Sequence of chain 1.A:
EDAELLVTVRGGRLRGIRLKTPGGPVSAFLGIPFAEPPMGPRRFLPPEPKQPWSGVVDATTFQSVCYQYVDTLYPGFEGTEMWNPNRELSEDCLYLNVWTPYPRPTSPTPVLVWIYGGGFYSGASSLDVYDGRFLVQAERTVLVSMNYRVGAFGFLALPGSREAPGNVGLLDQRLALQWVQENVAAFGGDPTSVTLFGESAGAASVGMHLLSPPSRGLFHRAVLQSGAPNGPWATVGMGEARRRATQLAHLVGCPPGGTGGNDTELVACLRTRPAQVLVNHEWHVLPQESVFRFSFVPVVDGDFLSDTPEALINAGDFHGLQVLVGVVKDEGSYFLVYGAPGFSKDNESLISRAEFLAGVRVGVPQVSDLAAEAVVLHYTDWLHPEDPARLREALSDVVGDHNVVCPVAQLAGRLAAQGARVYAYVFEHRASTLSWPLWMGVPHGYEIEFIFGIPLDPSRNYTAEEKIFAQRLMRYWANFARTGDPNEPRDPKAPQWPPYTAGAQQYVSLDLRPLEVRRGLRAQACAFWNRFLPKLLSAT

This small molecule binds to this protein.
Small molecule (SMILES): NC(=O)c1cc[n+](CCCn2ccnc2/C=N/O)cc1

Binding-site contacts:
Ligand atom CAD contacts residue PHE298 of chain 1.A at 4.0 Å (hydrophobic).
Ligand atom CAE contacts residue PHE341 of chain 1.A at 3.7 Å (hydrophobic).
Ligand atom NAT contacts residue TRP289 of chain 1.A at 3.8 Å.
Ligand atom NAA contacts residue TYR75 of chain 1.A at 3.9 Å.
Ligand atom NAO contacts residue PHE300 of chain 1.A at 4.1 Å.
Ligand atom CAH contacts residue TYR127 of chain 1.A at 3.2 Å (hydrophobic).
Ligand atom NAS contacts residue TYR127 of chain 1.A at 3.3 Å (h-bond).
Ligand atom CAP contacts residue TRP289 of chain 1.A at 4.1 Å (hydrophobic).
Ligand atom CAG contacts residue TYR75 of chain 1.A at 3.2 Å (hydrophobic).
Ligand atom CAF contacts residue TRP289 of chain 1.A at 4.2 Å (hydrophobic).
Ligand atom NAO contacts residue PHE341 of chain 1.A at 3.3 Å.
Ligand atom CAQ contacts residue TRP289 of chain 1.A at 3.8 Å (hydrophobic).
Ligand atom CAL contacts residue TYR127 of chain 1.A at 3.5 Å (hydrophobic).
Ligand atom CAK contacts residue TRP289 of chain 1.A at 3.4 Å (hydrophobic).
Ligand atom NAN contacts residue TYR344 of chain 1.A at 4.0 Å.
Ligand atom NAA contacts residue TRP289 of chain 1.A at 4.0 Å.
Ligand atom CAQ contacts residue TYR75 of chain 1.A at 4.2 Å (hydrophobic).
Ligand atom CAD contacts residue PHE300 of chain 1.A at 3.9 Å (hydrophobic).
Ligand atom OAC contacts residue VAL297 of chain 1.A at 3.3 Å.
Ligand atom OAC contacts residue PHE298 of chain 1.A at 3.2 Å (h-bond).
Ligand atom CAJ contacts residue TYR75 of chain 1.A at 3.7 Å (hydrophobic).
Ligand atom NAO contacts residue TYR127 of chain 1.A at 4.3 Å.
Ligand atom NAN contacts residue VAL297 of chain 1.A at 4.1 Å.
Ligand atom CAJ contacts residue TRP289 of chain 1.A at 3.3 Å (hydrophobic).
Ligand atom CAE contacts residue TYR340 of chain 1.A at 3.3 Å (hydrophobic).
Ligand atom CAL contacts residue ASP77 of chain 1.A at 3.9 Å.
Ligand atom CAM contacts residue TRP289 of chain 1.A at 3.6 Å (hydrophobic).
Ligand atom CAI contacts residue TRP289 of chain 1.A at 4.0 Å (hydrophobic).
Ligand atom CAE contacts residue TYR127 of chain 1.A at 3.8 Å (hydrophobic).
Ligand atom NAN contacts residue PHE298 of chain 1.A at 3.7 Å.
Ligand atom CAK contacts residue TYR127 of chain 1.A at 3.7 Å (hydrophobic).
Ligand atom OAC contacts residue SER296 of chain 1.A at 3.4 Å (h-bond).
Ligand atom CAL contacts residue TYR344 of chain 1.A at 3.4 Å (hydrophobic).
Ligand atom CAH contacts residue TYR340 of chain 1.A at 3.4 Å (hydrophobic).
Ligand atom NAS contacts residue TYR344 of chain 1.A at 3.9 Å.
Ligand atom CAG contacts residue TRP289 of chain 1.A at 3.4 Å (hydrophobic).
Ligand atom CAE contacts residue DEP1 of chain 1.C at 3.9 Å.
Ligand atom CAR contacts residue PHE300 of chain 1.A at 4.1 Å (hydrophobic).
Ligand atom CAH contacts residue TYR344 of chain 1.A at 3.9 Å (hydrophobic).
Ligand atom CAR contacts residue TYR127 of chain 1.A at 4.0 Å (hydrophobic).